Binding-site contacts:
Ligand atom C contacts residue HIS145 of chain 1.A at 3.6 Å.
Ligand atom N contacts residue TYR214 of chain 1.A at 3.6 Å.
Ligand atom OG contacts residue ARG144 of chain 1.A at 2.5 Å (salt-bridge).
Ligand atom O contacts residue ARG144 of chain 1.A at 3.8 Å.
Ligand atom N contacts residue SER93 of chain 1.A at 2.6 Å (h-bond).
Ligand atom C contacts residue PHE63 of chain 1.A at 3.2 Å (hydrophobic).
Ligand atom OXT contacts residue LEU92 of chain 1.A at 3.5 Å.
Ligand atom N contacts residue ASP91 of chain 1.A at 2.9 Å (salt-bridge).
Ligand atom OXT contacts residue SER93 of chain 1.A at 2.9 Å (h-bond).
Ligand atom CB contacts residue GLU17 of chain 1.A at 3.5 Å.
Ligand atom CA contacts residue PHE63 of chain 1.A at 3.9 Å (hydrophobic).
Ligand atom CA contacts residue GLU188 of chain 1.A at 3.0 Å.
Ligand atom OG contacts residue PHE63 of chain 1.A at 3.8 Å.
Ligand atom C contacts residue GLU188 of chain 1.A at 4.1 Å.
Ligand atom CB contacts residue GLU188 of chain 1.A at 3.8 Å.
Ligand atom CB contacts residue ARG144 of chain 1.A at 2.9 Å.
Ligand atom OG contacts residue GLU188 of chain 1.A at 3.1 Å (salt-bridge).
Ligand atom O contacts residue ARG98 of chain 1.A at 2.5 Å (salt-bridge).
Ligand atom C contacts residue ARG98 of chain 1.A at 3.3 Å.
Ligand atom C contacts residue GLY1 of chain 1.C at 0.4 Å.
Ligand atom OXT contacts residue HIS145 of chain 1.A at 4.1 Å.
Ligand atom OXT contacts residue GLY1 of chain 1.C at 0.5 Å (h-bond).
Ligand atom CA contacts residue ASP91 of chain 1.A at 4.0 Å.
Ligand atom OG contacts residue GLU17 of chain 1.A at 2.3 Å (salt-bridge).
Ligand atom CA contacts residue HIS145 of chain 1.A at 3.8 Å.
Ligand atom O contacts residue HIS145 of chain 1.A at 3.2 Å (h-bond).
Ligand atom O contacts residue GLY1 of chain 1.C at 0.5 Å (h-bond).
Ligand atom N contacts residue GLY1 of chain 1.C at 0.9 Å (h-bond).
Ligand atom OG contacts residue ASP91 of chain 1.A at 3.5 Å (salt-bridge).
Ligand atom OG contacts residue GLY1 of chain 1.C at 1.8 Å.
Ligand atom OXT contacts residue ARG98 of chain 1.A at 2.7 Å (salt-bridge).
Ligand atom CA contacts residue GLY1 of chain 1.C at 0.7 Å.
Ligand atom OXT contacts residue ASP91 of chain 1.A at 3.6 Å (salt-bridge).
Ligand atom CA contacts residue SER93 of chain 1.A at 3.3 Å.
Ligand atom C contacts residue SER93 of chain 1.A at 3.7 Å.
Ligand atom CB contacts residue GLY1 of chain 1.C at 0.8 Å.
Ligand atom O contacts residue PHE63 of chain 1.A at 3.3 Å.
Ligand atom N contacts residue GLU188 of chain 1.A at 2.7 Å (salt-bridge).
Ligand atom CB contacts residue PHE63 of chain 1.A at 3.4 Å (hydrophobic).
Ligand atom OXT contacts residue PHE63 of chain 1.A at 3.4 Å.

A small-molecule ligand and the protein it binds are described below.
Small molecule (SMILES): N[C@@H](CO)C(=O)O

Sequence of chain 1.A:
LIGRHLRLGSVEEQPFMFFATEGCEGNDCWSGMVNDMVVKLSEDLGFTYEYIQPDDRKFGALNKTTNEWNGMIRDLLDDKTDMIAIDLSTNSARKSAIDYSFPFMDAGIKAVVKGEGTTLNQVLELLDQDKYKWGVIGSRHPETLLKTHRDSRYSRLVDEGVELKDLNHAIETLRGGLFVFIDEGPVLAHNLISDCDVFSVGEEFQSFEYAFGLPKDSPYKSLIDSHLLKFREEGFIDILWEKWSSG